Sequence of chain 1.A:
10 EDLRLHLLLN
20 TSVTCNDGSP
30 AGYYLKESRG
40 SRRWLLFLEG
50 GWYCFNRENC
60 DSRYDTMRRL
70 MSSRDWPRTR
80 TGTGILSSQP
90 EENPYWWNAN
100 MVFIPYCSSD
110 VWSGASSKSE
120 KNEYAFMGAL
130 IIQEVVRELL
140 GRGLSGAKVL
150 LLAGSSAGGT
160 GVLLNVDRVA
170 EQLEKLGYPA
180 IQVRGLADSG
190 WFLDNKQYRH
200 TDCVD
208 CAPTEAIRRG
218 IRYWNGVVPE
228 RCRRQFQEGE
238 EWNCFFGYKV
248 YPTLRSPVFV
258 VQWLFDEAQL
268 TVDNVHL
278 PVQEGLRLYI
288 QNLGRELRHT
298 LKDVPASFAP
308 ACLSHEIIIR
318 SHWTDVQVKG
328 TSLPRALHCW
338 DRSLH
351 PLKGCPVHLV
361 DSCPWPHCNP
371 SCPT

The small molecule below binds the protein below.
Small molecule (SMILES): Cn1c(=O)c2[nH]cnc2n(C)c1=O

Binding-site contacts:
Ligand atom C1 contacts residue VAL269 of chain 1.A at 4.1 Å (hydrophobic).
Ligand atom C2 contacts residue EDO1 of chain 1.DA at 3.9 Å.
Ligand atom C4 contacts residue PHE191 of chain 1.A at 3.4 Å (hydrophobic).
Ligand atom C1 contacts residue PHE191 of chain 1.A at 4.1 Å (hydrophobic).
Ligand atom O2 contacts residue PHE191 of chain 1.A at 4.0 Å.
Ligand atom N3 contacts residue PHE191 of chain 1.A at 3.5 Å.
Ligand atom C1 contacts residue TRP51 of chain 1.A at 3.4 Å (hydrophobic).
Ligand atom C5 contacts residue PRO210 of chain 1.A at 4.2 Å (hydrophobic).
Ligand atom N9 contacts residue PHE191 of chain 1.A at 3.8 Å.
Ligand atom N9 contacts residue ILE214 of chain 1.A at 3.5 Å.
Ligand atom C3 contacts residue THR159 of chain 1.A at 3.7 Å.
Ligand atom N3 contacts residue THR159 of chain 1.A at 4.3 Å.
Ligand atom C3 contacts residue PHE191 of chain 1.A at 4.1 Å (hydrophobic).
Ligand atom O2 contacts residue TYR52 of chain 1.A at 3.8 Å.
Ligand atom C4 contacts residue ILE214 of chain 1.A at 4.0 Å (hydrophobic).
Ligand atom N9 contacts residue THR159 of chain 1.A at 4.3 Å.
Ligand atom O6 contacts residue PHE191 of chain 1.A at 3.9 Å.
Ligand atom C8 contacts residue PHE242 of chain 1.A at 3.5 Å (hydrophobic).
Ligand atom N3 contacts residue TYR52 of chain 1.A at 4.2 Å.
Ligand atom C3 contacts residue VAL110 of chain 1.A at 3.6 Å (hydrophobic).
Ligand atom O6 contacts residue VAL269 of chain 1.A at 4.0 Å.
Ligand atom C8 contacts residue PHE243 of chain 1.A at 3.6 Å (hydrophobic).
Ligand atom N7 contacts residue PHE243 of chain 1.A at 3.5 Å.
Ligand atom C6 contacts residue PHE191 of chain 1.A at 3.7 Å (hydrophobic).
Ligand atom C2 contacts residue TYR52 of chain 1.A at 3.9 Å (hydrophobic).
Ligand atom N7 contacts residue ILE214 of chain 1.A at 3.9 Å.
Ligand atom C5 contacts residue PHE191 of chain 1.A at 3.4 Å (hydrophobic).
Ligand atom C8 contacts residue PHE191 of chain 1.A at 4.0 Å (hydrophobic).
Ligand atom C1 contacts residue EDO1 of chain 1.DA at 3.8 Å.
Ligand atom C8 contacts residue ILE214 of chain 1.A at 3.4 Å (hydrophobic).
Ligand atom N7 contacts residue PRO210 of chain 1.A at 4.0 Å.
Ligand atom N9 contacts residue PHE242 of chain 1.A at 3.6 Å (h-bond).
Ligand atom O2 contacts residue EDO1 of chain 1.DA at 3.0 Å.
Ligand atom C5 contacts residue ILE214 of chain 1.A at 4.2 Å (hydrophobic).
Ligand atom N1 contacts residue PHE191 of chain 1.A at 3.7 Å.
Ligand atom N7 contacts residue PHE191 of chain 1.A at 3.5 Å.
Ligand atom N1 contacts residue EDO1 of chain 1.DA at 4.3 Å.
Ligand atom C6 contacts residue PRO210 of chain 1.A at 4.1 Å (hydrophobic).
Ligand atom O6 contacts residue PRO210 of chain 1.A at 3.5 Å.
Ligand atom C2 contacts residue PHE191 of chain 1.A at 3.5 Å (hydrophobic).